This protein binds this small molecule.
Small molecule (SMILES): CC(=O)N[C@H]1[C@H]([C@H](O)[C@H](O)CO)O[C@@](OC[C@H]2OC[C@H](O)[C@@H](O)[C@H]2O)(C(=O)O)C[C@@H]1O

Binding-site contacts:
Ligand atom C5 contacts residue ALA125 of chain 3.A at 3.5 Å (hydrophobic).
Ligand atom N5 contacts residue TRP142 of chain 3.A at 3.9 Å.
Ligand atom O1B contacts residue LEU217 of chain 3.A at 4.1 Å.
Ligand atom C6 contacts residue TRP142 of chain 3.A at 4.0 Å (hydrophobic).
Ligand atom C11 contacts residue GLY124 of chain 3.A at 3.6 Å.
Ligand atom C10 contacts residue TRP142 of chain 3.A at 3.7 Å (hydrophobic).
Ligand atom O8 contacts residue TRP142 of chain 3.A at 4.2 Å.
Ligand atom O9 contacts residue GLU181 of chain 3.A at 2.9 Å (salt-bridge).
Ligand atom O6 contacts residue THR126 of chain 3.A at 3.8 Å.
Ligand atom C11 contacts residue ALA125 of chain 3.A at 4.0 Å (hydrophobic).
Ligand atom O1B contacts residue SER127 of chain 3.A at 3.1 Å (h-bond).
Ligand atom C9 contacts residue TYR88 of chain 3.A at 3.8 Å (hydrophobic).
Ligand atom C11 contacts residue LEU144 of chain 3.A at 3.6 Å (hydrophobic).
Ligand atom O8 contacts residue TYR88 of chain 3.A at 3.9 Å.
Ligand atom C9 contacts residue LEU185 of chain 3.A at 3.9 Å (hydrophobic).
Ligand atom O1B contacts residue THR126 of chain 3.A at 2.5 Å (h-bond).
Ligand atom C9 contacts residue TRP142 of chain 3.A at 3.5 Å (hydrophobic).
Ligand atom N5 contacts residue ALA125 of chain 3.A at 3.0 Å (h-bond).
Ligand atom C8 contacts residue GLU181 of chain 3.A at 4.0 Å.
Ligand atom O10 contacts residue LEU185 of chain 3.A at 3.2 Å.
Ligand atom C9 contacts residue GLU181 of chain 3.A at 3.4 Å.
Ligand atom O6 contacts residue ALA125 of chain 3.A at 4.1 Å.
Ligand atom C11 contacts residue TRP142 of chain 3.A at 3.6 Å (hydrophobic).
Ligand atom C1 contacts residue THR126 of chain 3.A at 3.7 Å.
Ligand atom O10 contacts residue LEU144 of chain 3.A at 4.1 Å.
Ligand atom C6 contacts residue ALA125 of chain 3.A at 4.0 Å (hydrophobic).
Ligand atom C10 contacts residue LEU185 of chain 3.A at 4.2 Å (hydrophobic).
Ligand atom O10 contacts residue TRP142 of chain 3.A at 3.9 Å.
Ligand atom O9 contacts residue HIS174 of chain 3.A at 3.2 Å (h-bond).
Ligand atom O9 contacts residue TYR88 of chain 3.A at 2.7 Å (h-bond).
Ligand atom C1 contacts residue SER127 of chain 3.A at 3.7 Å.
Ligand atom O9 contacts residue TRP142 of chain 3.A at 4.1 Å.
Ligand atom O1A contacts residue SER127 of chain 3.A at 3.6 Å.
Ligand atom C4 contacts residue LEU217 of chain 3.A at 4.2 Å (hydrophobic).
Ligand atom C10 contacts residue LEU144 of chain 3.A at 4.2 Å (hydrophobic).
Ligand atom C10 contacts residue ALA125 of chain 3.A at 4.0 Å (hydrophobic).
Ligand atom C6 contacts residue LEU217 of chain 3.A at 4.2 Å (hydrophobic).
Ligand atom C9 contacts residue HIS174 of chain 3.A at 3.9 Å.
Ligand atom O4 contacts residue ALA125 of chain 3.A at 3.6 Å (h-bond).
Ligand atom C4 contacts residue ALA125 of chain 3.A at 3.1 Å (hydrophobic).

Sequence of chain 3.A:
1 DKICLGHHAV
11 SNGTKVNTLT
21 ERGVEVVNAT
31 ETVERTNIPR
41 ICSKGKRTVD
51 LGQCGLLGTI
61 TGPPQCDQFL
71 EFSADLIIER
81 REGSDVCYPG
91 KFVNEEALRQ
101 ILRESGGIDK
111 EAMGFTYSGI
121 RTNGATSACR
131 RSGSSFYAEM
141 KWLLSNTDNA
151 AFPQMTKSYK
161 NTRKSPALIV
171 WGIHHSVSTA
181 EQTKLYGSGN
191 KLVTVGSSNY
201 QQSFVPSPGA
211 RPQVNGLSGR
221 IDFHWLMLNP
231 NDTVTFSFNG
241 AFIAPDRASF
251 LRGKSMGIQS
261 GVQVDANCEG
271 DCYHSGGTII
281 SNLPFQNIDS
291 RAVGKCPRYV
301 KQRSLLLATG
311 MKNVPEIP